Binding-site contacts:
Ligand atom C12 contacts residue TYR192 of chain 1.I at 2.8 Å (hydrophobic).
Ligand atom BR1 contacts residue LEU102 of chain 1.J at 4.1 Å.
Ligand atom C12 contacts residue THR144 of chain 1.I at 3.8 Å.
Ligand atom C9 contacts residue TRP143 of chain 1.I at 3.7 Å (hydrophobic).
Ligand atom C4 contacts residue TYR192 of chain 1.I at 3.7 Å (hydrophobic).
Ligand atom C4 contacts residue TRP143 of chain 1.I at 3.6 Å (hydrophobic).
Ligand atom C2 contacts residue TRP143 of chain 1.I at 3.5 Å (hydrophobic).
Ligand atom C1 contacts residue MET114 of chain 1.J at 4.0 Å (hydrophobic).
Ligand atom C10 contacts residue LEU112 of chain 1.J at 3.7 Å (hydrophobic).
Ligand atom C8 contacts residue TRP143 of chain 1.I at 3.4 Å (hydrophobic).
Ligand atom N1 contacts residue TRP143 of chain 1.I at 3.0 Å (h-bond).
Ligand atom C9 contacts residue MET114 of chain 1.J at 3.9 Å (hydrophobic).
Ligand atom C3 contacts residue TRP143 of chain 1.I at 3.6 Å (hydrophobic).
Ligand atom C2 contacts residue TYR89 of chain 1.I at 3.5 Å (hydrophobic).
Ligand atom BR1 contacts residue LEU112 of chain 1.J at 3.2 Å.
Ligand atom C8 contacts residue MET114 of chain 1.J at 3.2 Å (hydrophobic).
Ligand atom C5 contacts residue CYS187 of chain 1.I at 3.8 Å (hydrophobic).
Ligand atom C6 contacts residue LEU112 of chain 1.J at 3.8 Å (hydrophobic).
Ligand atom N1 contacts residue TYR89 of chain 1.I at 2.7 Å (h-bond).
Ligand atom O1 contacts residue LEU112 of chain 1.J at 3.6 Å.
Ligand atom N2 contacts residue MET114 of chain 1.J at 3.3 Å.
Ligand atom C1 contacts residue TRP143 of chain 1.I at 3.5 Å (hydrophobic).
Ligand atom C12 contacts residue ARG104 of chain 1.J at 3.6 Å.
Ligand atom C6 contacts residue THR144 of chain 1.I at 3.9 Å.
Ligand atom C2 contacts residue TRP53 of chain 1.J at 3.6 Å (hydrophobic).
Ligand atom C7 contacts residue MET114 of chain 1.J at 3.3 Å (hydrophobic).
Ligand atom N2 contacts residue TRP143 of chain 1.I at 3.5 Å (h-bond).
Ligand atom C11 contacts residue TYR192 of chain 1.I at 2.9 Å (hydrophobic).
Ligand atom N3 contacts residue MET114 of chain 1.J at 3.4 Å.
Ligand atom C3 contacts residue TYR185 of chain 1.I at 3.7 Å (hydrophobic).
Ligand atom C7 contacts residue TRP143 of chain 1.I at 3.7 Å (hydrophobic).
Ligand atom N1 contacts residue SER142 of chain 1.I at 4.0 Å.
Ligand atom C3 contacts residue TYR89 of chain 1.I at 3.1 Å (hydrophobic).
Ligand atom C11 contacts residue CYS188 of chain 1.I at 3.7 Å (hydrophobic).
Ligand atom BR1 contacts residue THR144 of chain 1.I at 4.0 Å.
Ligand atom BR1 contacts residue ARG104 of chain 1.J at 3.5 Å.
Ligand atom N3 contacts residue THR144 of chain 1.I at 4.0 Å.
Ligand atom C3 contacts residue TYR192 of chain 1.I at 3.7 Å (hydrophobic).
Ligand atom C5 contacts residue MET114 of chain 1.J at 3.8 Å (hydrophobic).
Ligand atom O1 contacts residue ARG104 of chain 1.J at 3.8 Å.

Sequence of chain 1.I:
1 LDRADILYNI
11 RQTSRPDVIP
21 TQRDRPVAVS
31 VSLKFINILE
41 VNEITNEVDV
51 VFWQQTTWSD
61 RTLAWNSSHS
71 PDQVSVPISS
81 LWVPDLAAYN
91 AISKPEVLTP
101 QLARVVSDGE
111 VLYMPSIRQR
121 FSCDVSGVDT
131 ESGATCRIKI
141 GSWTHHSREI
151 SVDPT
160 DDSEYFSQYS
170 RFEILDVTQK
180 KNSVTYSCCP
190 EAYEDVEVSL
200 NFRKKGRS

Sequence of chain 1.J:
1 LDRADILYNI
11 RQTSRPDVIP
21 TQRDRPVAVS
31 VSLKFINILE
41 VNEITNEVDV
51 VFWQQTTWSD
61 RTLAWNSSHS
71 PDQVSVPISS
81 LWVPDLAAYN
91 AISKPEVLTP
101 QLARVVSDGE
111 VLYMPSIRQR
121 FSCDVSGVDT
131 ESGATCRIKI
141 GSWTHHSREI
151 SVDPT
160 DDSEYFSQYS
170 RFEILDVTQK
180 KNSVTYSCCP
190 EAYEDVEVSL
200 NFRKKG

The protein below binds the small molecule below.
Small molecule (SMILES): CCOc1cc(N2CCCNCC2)cnc1Br